Binding-site contacts:
Ligand atom C5 contacts residue ASN165 of chain 1.B at 3.7 Å.
Ligand atom O5 contacts residue ASP202 of chain 1.B at 4.2 Å.
Ligand atom C2 contacts residue ASN165 of chain 1.B at 2.5 Å.
Ligand atom C7 contacts residue ASP196 of chain 1.B at 4.0 Å.
Ligand atom N2 contacts residue ASN165 of chain 1.B at 2.9 Å (h-bond).
Ligand atom C1 contacts residue SER167 of chain 1.B at 3.4 Å.
Ligand atom C7 contacts residue SER167 of chain 1.B at 3.9 Å.
Ligand atom C7 contacts residue ASN165 of chain 1.B at 3.8 Å.
Ligand atom N2 contacts residue SER167 of chain 1.B at 3.0 Å (h-bond).
Ligand atom C4 contacts residue ASN165 of chain 1.B at 4.2 Å.
Ligand atom C2 contacts residue ASP196 of chain 1.B at 4.3 Å.
Ligand atom C8 contacts residue SER167 of chain 1.B at 4.0 Å.
Ligand atom O7 contacts residue ASN165 of chain 1.B at 4.2 Å.
Ligand atom C2 contacts residue SER167 of chain 1.B at 3.6 Å.
Ligand atom O3 contacts residue ASP196 of chain 1.B at 3.7 Å.
Ligand atom O5 contacts residue ASN165 of chain 1.B at 2.4 Å (h-bond).
Ligand atom C3 contacts residue ASN165 of chain 1.B at 3.8 Å.
Ligand atom C1 contacts residue ASN165 of chain 1.B at 1.4 Å.
Ligand atom O7 contacts residue ASP196 of chain 1.B at 2.9 Å (salt-bridge).
Ligand atom C3 contacts residue SER167 of chain 1.B at 4.2 Å.

The small molecule below binds the protein below.
Small molecule (SMILES): CC(=O)N[C@H]1[C@H](O[C@H]2[C@H](O)[C@@H](NC(C)=O)CO[C@@H]2CO)O[C@H](CO)[C@@H](O)[C@@H]1O

Sequence of chain 1.B:
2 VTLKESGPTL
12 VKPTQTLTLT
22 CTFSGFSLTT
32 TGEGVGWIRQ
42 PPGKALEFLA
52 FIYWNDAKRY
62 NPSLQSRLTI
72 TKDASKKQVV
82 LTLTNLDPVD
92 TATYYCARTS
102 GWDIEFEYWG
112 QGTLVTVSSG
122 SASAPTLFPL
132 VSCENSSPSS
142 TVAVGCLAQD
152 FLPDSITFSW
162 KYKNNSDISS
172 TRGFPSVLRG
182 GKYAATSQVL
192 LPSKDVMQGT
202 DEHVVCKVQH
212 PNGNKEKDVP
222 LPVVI